Binding-site contacts:
Ligand atom C3 contacts residue ASN1179 of chain 1.A at 3.8 Å.
Ligand atom C7 contacts residue ASN1179 of chain 1.A at 3.3 Å.
Ligand atom C1 contacts residue ASN1179 of chain 1.A at 1.4 Å.
Ligand atom C5 contacts residue ASN1179 of chain 1.A at 3.6 Å.
Ligand atom N2 contacts residue ASN1179 of chain 1.A at 3.0 Å (h-bond).
Ligand atom C8 contacts residue ASN1179 of chain 1.A at 3.6 Å.
Ligand atom O5 contacts residue ASN1179 of chain 1.A at 2.3 Å (h-bond).
Ligand atom C2 contacts residue ASN1179 of chain 1.A at 2.4 Å.
Ligand atom C4 contacts residue ASN1179 of chain 1.A at 4.1 Å.
Ligand atom O7 contacts residue ASN1179 of chain 1.A at 4.0 Å.

Sequence of chain 1.A:
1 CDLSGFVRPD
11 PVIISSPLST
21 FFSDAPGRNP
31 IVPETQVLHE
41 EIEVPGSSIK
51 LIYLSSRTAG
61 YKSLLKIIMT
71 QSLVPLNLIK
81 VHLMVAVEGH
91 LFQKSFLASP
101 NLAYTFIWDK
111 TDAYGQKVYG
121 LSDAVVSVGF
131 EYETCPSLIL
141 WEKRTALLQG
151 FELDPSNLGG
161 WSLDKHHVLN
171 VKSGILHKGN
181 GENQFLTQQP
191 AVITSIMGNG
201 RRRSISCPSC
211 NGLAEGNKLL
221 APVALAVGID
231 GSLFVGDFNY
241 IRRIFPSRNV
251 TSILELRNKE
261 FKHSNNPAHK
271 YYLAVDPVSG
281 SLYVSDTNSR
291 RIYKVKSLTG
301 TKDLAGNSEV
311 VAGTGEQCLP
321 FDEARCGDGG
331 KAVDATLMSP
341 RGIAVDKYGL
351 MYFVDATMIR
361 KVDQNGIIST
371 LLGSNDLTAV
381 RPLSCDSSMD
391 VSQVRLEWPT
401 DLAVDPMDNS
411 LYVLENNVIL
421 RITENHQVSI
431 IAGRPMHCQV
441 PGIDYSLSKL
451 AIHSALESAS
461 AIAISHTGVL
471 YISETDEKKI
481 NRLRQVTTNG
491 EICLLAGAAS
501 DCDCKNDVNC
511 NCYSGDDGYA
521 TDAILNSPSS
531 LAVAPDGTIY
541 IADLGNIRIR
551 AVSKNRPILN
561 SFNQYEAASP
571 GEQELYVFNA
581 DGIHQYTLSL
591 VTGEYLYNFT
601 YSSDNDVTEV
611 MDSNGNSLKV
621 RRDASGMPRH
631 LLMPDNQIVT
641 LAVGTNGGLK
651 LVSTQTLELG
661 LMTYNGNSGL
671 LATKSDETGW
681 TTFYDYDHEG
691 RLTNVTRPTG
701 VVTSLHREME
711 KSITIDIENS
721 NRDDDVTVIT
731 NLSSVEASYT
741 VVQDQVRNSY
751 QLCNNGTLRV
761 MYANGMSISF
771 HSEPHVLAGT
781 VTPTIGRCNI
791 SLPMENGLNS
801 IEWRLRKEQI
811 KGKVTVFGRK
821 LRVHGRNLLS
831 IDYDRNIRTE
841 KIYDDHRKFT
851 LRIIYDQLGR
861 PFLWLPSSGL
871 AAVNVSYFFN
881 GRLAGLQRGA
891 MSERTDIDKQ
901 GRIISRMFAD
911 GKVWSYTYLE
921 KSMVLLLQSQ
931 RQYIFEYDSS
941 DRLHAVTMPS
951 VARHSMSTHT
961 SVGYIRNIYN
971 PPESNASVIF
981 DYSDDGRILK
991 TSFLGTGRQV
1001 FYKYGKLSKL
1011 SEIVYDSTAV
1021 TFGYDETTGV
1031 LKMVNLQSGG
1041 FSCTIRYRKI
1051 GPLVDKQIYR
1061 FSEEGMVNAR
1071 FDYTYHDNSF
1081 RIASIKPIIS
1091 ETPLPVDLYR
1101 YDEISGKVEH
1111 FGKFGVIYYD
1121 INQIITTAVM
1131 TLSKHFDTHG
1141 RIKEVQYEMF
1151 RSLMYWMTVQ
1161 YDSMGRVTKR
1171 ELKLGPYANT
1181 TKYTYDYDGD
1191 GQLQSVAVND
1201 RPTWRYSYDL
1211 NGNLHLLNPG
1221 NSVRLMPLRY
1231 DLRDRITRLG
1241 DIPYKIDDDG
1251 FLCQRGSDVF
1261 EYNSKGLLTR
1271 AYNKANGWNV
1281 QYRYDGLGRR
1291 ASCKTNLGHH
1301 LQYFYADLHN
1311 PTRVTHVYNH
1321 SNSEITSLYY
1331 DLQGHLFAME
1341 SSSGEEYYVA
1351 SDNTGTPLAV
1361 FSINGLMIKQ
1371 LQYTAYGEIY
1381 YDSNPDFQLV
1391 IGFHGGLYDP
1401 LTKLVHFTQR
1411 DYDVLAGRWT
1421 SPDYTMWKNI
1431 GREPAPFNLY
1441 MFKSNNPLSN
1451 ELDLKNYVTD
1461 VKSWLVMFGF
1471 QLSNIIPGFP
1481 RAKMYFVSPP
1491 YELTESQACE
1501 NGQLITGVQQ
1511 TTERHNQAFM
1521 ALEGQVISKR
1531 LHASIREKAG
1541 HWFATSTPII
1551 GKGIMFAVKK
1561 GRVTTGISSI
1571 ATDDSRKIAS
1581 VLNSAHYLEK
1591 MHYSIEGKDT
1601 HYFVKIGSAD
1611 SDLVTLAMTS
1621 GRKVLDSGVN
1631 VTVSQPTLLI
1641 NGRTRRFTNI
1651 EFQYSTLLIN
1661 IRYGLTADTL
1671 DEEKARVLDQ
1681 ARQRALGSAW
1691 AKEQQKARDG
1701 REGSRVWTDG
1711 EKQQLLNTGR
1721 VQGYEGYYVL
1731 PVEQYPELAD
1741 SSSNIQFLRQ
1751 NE

This protein binds this small molecule.
Small molecule (SMILES): CC(=O)N[C@@H]1[C@@H](O)[C@H](O)[C@@H](CO)O[C@H]1O